Sequence of chain 2.B:
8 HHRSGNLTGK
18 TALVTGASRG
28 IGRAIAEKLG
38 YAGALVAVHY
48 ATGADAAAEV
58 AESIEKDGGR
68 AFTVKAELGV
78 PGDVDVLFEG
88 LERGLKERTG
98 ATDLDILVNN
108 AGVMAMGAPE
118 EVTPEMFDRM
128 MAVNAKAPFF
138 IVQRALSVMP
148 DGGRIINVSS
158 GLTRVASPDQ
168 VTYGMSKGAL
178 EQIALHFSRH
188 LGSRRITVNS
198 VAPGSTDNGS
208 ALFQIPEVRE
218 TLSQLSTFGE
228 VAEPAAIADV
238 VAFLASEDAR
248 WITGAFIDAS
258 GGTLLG

This protein binds this small molecule.
Small molecule (SMILES): Cc1cc(O)c2c(c1)CC(=O)C1=C2C(=O)c2cccc(O)c2C1=O

Binding-site contacts:
Ligand atom CAI contacts residue LEU222 of chain 2.B at 3.6 Å (hydrophobic).
Ligand atom CAG contacts residue VAL162 of chain 2.B at 3.7 Å (hydrophobic).
Ligand atom CAH contacts residue THR260 of chain 2.B at 3.5 Å.
Ligand atom OAC contacts residue GLY201 of chain 2.B at 3.6 Å.
Ligand atom OAC contacts residue PRO200 of chain 2.B at 3.9 Å.
Ligand atom OAC contacts residue NAP1 of chain 2.F at 3.1 Å.
Ligand atom CAI contacts residue LEU159 of chain 2.B at 3.5 Å (hydrophobic).
Ligand atom CAH contacts residue LEU159 of chain 2.B at 3.9 Å (hydrophobic).
Ligand atom CAL contacts residue NAP1 of chain 2.F at 3.6 Å.
Ligand atom CAW contacts residue LEU159 of chain 2.B at 3.6 Å (hydrophobic).
Ligand atom CAG contacts residue THR260 of chain 2.B at 3.8 Å.
Ligand atom CAJ contacts residue MET113 of chain 2.B at 3.6 Å (hydrophobic).
Ligand atom CAV contacts residue LEU222 of chain 2.B at 3.9 Å (hydrophobic).
Ligand atom OAB contacts residue NAP1 of chain 2.F at 3.7 Å.
Ligand atom OAB contacts residue MET111 of chain 2.B at 3.5 Å.
Ligand atom CAL contacts residue SER202 of chain 2.B at 4.0 Å.
Ligand atom CAQ contacts residue LEU219 of chain 2.B at 3.7 Å (hydrophobic).
Ligand atom CAJ contacts residue GLN167 of chain 2.B at 3.3 Å.
Ligand atom CAO contacts residue GLN167 of chain 2.B at 3.0 Å.
Ligand atom CAP contacts residue GLY158 of chain 2.B at 3.9 Å.
Ligand atom CAW contacts residue LEU222 of chain 2.B at 3.7 Å (hydrophobic).
Ligand atom CAX contacts residue LEU159 of chain 2.B at 3.6 Å (hydrophobic).
Ligand atom OAF contacts residue LEU159 of chain 2.B at 3.7 Å.
Ligand atom CAP contacts residue LEU159 of chain 2.B at 3.8 Å (hydrophobic).
Ligand atom CAM contacts residue NAP1 of chain 2.F at 3.7 Å.
Ligand atom OAF contacts residue PRO200 of chain 2.B at 3.2 Å (h-bond).
Ligand atom CAS contacts residue GLN167 of chain 2.B at 3.5 Å.
Ligand atom OAD contacts residue LEU222 of chain 2.B at 3.9 Å.
Ligand atom OAF contacts residue GLY201 of chain 2.B at 3.2 Å.
Ligand atom CAR contacts residue LEU159 of chain 2.B at 3.9 Å (hydrophobic).
Ligand atom CAH contacts residue GLY158 of chain 2.B at 3.7 Å.
Ligand atom OAF contacts residue SER157 of chain 2.B at 3.8 Å.
Ligand atom OAF contacts residue GLY158 of chain 2.B at 3.2 Å (h-bond).
Ligand atom OAC contacts residue SER157 of chain 2.B at 3.8 Å.
Ligand atom OAE contacts residue GLN167 of chain 2.B at 3.0 Å (h-bond).
Ligand atom CAV contacts residue LEU159 of chain 2.B at 3.9 Å (hydrophobic).
Ligand atom OAC contacts residue SER202 of chain 2.B at 3.7 Å.
Ligand atom CAA contacts residue MET113 of chain 2.B at 3.7 Å (hydrophobic).
Ligand atom CAS contacts residue LEU219 of chain 2.B at 3.7 Å (hydrophobic).
Ligand atom CAT contacts residue LEU159 of chain 2.B at 3.9 Å (hydrophobic).